Sequence of chain 3.A:
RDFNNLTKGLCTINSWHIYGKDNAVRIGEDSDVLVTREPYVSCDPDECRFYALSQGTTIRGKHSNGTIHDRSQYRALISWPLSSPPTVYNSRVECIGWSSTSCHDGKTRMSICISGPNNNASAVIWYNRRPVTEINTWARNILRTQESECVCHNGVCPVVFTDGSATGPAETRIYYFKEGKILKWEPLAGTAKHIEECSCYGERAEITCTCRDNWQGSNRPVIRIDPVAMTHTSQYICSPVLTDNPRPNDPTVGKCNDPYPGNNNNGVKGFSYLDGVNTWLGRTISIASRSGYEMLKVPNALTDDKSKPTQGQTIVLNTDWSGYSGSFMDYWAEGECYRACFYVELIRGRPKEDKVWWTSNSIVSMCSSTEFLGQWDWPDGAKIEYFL

A small-molecule ligand and the protein it binds are described below.
Small molecule (SMILES): CCN(CC)C(=O)[C@@H]1OC(C(=O)O)=C[C@H](N)[C@H]1NC(C)=O

Binding-site contacts:
Ligand atom O1B contacts residue ARG290 of chain 3.A at 3.0 Å (salt-bridge).
Ligand atom C91 contacts residue GLU196 of chain 3.A at 3.3 Å.
Ligand atom C1 contacts residue TYR324 of chain 3.A at 2.9 Å (hydrophobic).
Ligand atom O1A contacts residue ARG212 of chain 3.A at 3.3 Å (salt-bridge).
Ligand atom C82 contacts residue ILE142 of chain 3.A at 4.0 Å (hydrophobic).
Ligand atom N4 contacts residue ASP70 of chain 3.A at 2.7 Å (salt-bridge).
Ligand atom O6 contacts residue TYR324 of chain 3.A at 3.3 Å (h-bond).
Ligand atom O1B contacts residue TYR324 of chain 3.A at 3.3 Å (h-bond).
Ligand atom C6 contacts residue TYR324 of chain 3.A at 3.7 Å (hydrophobic).
Ligand atom C2 contacts residue TYR324 of chain 3.A at 2.9 Å (hydrophobic).
Ligand atom C2 contacts residue ASP70 of chain 3.A at 3.8 Å.
Ligand atom O10 contacts residue ASP70 of chain 3.A at 3.3 Å.
Ligand atom O1A contacts residue TYR324 of chain 3.A at 3.1 Å (h-bond).
Ligand atom O10 contacts residue ARG71 of chain 3.A at 2.5 Å (salt-bridge).
Ligand atom C6 contacts residue GLU197 of chain 3.A at 3.8 Å.
Ligand atom C3 contacts residue ARG37 of chain 3.A at 3.7 Å.
Ligand atom C3 contacts residue TYR324 of chain 3.A at 3.2 Å (hydrophobic).
Ligand atom C4 contacts residue ASP70 of chain 3.A at 3.3 Å.
Ligand atom O1B contacts residue ARG37 of chain 3.A at 2.7 Å (salt-bridge).
Ligand atom C9 contacts residue GLU196 of chain 3.A at 3.5 Å.
Ligand atom O1A contacts residue ARG290 of chain 3.A at 2.9 Å (salt-bridge).
Ligand atom C4 contacts residue TYR324 of chain 3.A at 3.8 Å (hydrophobic).
Ligand atom C3 contacts residue ASP70 of chain 3.A at 3.1 Å.
Ligand atom C11 contacts residue ILE142 of chain 3.A at 3.7 Å (hydrophobic).
Ligand atom C91 contacts residue GLU197 of chain 3.A at 3.9 Å.
Ligand atom C4 contacts residue GLU38 of chain 3.A at 3.5 Å.
Ligand atom C9 contacts residue ARG144 of chain 3.A at 4.1 Å.
Ligand atom C2 contacts residue ARG37 of chain 3.A at 4.2 Å.
Ligand atom N4 contacts residue GLU38 of chain 3.A at 2.9 Å (salt-bridge).
Ligand atom C10 contacts residue ARG71 of chain 3.A at 3.6 Å.
Ligand atom C11 contacts residue ARG71 of chain 3.A at 4.1 Å.
Ligand atom C3 contacts residue GLU38 of chain 3.A at 3.3 Å.
Ligand atom C5 contacts residue ASP70 of chain 3.A at 3.6 Å.
Ligand atom C91 contacts residue ARG212 of chain 3.A at 3.7 Å.
Ligand atom C11 contacts residue TRP98 of chain 3.A at 3.8 Å (hydrophobic).
Ligand atom C82 contacts residue ARG144 of chain 3.A at 4.0 Å.
Ligand atom C9 contacts residue GLU197 of chain 3.A at 3.9 Å.
Ligand atom C81 contacts residue ALA166 of chain 3.A at 4.0 Å (hydrophobic).
Ligand atom C1 contacts residue ARG290 of chain 3.A at 3.6 Å.
Ligand atom C1 contacts residue ARG37 of chain 3.A at 3.8 Å.